Binding-site contacts:
Ligand atom O5 contacts residue ASN149 of chain 1.B at 2.4 Å (h-bond).
Ligand atom C3 contacts residue ASN149 of chain 1.B at 3.8 Å.
Ligand atom C4 contacts residue ASN149 of chain 1.B at 4.2 Å.
Ligand atom O7 contacts residue ASN149 of chain 1.B at 3.2 Å.
Ligand atom C7 contacts residue ASN149 of chain 1.B at 3.2 Å.
Ligand atom O6 contacts residue ASN149 of chain 1.B at 4.5 Å.
Ligand atom C1 contacts residue ASN149 of chain 1.B at 1.4 Å.
Ligand atom C2 contacts residue ASN149 of chain 1.B at 2.4 Å.
Ligand atom C8 contacts residue ASN149 of chain 1.B at 4.3 Å.
Ligand atom C5 contacts residue ASN149 of chain 1.B at 3.7 Å.
Ligand atom N2 contacts residue ASN149 of chain 1.B at 2.8 Å (h-bond).

Sequence of chain 1.B:
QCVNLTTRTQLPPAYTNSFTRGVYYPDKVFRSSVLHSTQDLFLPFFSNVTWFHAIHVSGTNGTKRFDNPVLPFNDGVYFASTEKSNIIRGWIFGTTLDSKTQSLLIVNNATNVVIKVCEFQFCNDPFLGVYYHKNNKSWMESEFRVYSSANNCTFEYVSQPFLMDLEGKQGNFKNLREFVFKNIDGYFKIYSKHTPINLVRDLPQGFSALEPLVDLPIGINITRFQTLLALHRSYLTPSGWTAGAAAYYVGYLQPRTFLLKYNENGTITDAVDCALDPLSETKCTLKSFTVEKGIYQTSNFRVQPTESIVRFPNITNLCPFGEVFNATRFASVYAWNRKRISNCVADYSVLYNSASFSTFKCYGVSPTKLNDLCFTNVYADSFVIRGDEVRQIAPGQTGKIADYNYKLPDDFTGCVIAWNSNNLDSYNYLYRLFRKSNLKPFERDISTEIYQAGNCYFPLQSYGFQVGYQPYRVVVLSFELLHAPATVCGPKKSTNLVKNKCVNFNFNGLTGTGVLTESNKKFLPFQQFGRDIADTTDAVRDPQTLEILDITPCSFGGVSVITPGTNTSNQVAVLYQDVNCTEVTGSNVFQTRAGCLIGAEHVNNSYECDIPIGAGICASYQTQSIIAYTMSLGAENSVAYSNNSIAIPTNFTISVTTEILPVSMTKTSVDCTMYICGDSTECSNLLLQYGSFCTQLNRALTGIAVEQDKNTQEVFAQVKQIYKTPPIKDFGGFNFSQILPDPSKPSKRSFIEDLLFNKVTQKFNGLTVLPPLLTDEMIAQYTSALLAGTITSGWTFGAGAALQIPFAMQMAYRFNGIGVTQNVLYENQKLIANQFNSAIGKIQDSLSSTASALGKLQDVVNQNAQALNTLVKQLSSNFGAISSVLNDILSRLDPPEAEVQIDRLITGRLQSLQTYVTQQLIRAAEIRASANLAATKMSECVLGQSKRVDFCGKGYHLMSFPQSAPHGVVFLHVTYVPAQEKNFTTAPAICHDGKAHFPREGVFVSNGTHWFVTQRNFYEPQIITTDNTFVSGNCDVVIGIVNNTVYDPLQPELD

This small molecule binds to this protein.
Small molecule (SMILES): CC(=O)N[C@@H]1[C@@H](O)[C@H](O)[C@@H](CO)O[C@H]1O